The protein below binds the small molecule below.
Small molecule (SMILES): CC(=O)N[C@H]1[C@H]([C@H](O)[C@H](O)CO)O[C@@](O[C@H](CO)[C@@H](O)[C@@H]2O[C@@H](C(=O)O)C[C@H](O)[C@H]2NC(C)=O)(C(=O)O)C[C@@H]1O

Sequence of chain 5.B:
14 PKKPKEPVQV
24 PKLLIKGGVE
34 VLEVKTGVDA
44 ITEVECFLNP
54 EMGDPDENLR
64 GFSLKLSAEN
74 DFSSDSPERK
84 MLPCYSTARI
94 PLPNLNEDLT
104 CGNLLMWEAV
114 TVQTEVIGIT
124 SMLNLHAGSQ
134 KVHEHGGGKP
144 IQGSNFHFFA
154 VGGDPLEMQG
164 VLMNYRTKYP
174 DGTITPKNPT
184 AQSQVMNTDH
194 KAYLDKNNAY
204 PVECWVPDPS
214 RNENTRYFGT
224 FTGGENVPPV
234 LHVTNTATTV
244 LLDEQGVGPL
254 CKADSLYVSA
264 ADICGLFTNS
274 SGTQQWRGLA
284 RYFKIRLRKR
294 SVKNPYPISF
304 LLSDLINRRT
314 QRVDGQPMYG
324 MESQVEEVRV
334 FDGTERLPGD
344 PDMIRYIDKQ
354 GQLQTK

Binding-site contacts:
Ligand atom O9 contacts residue GLN278 of chain 5.C at 3.9 Å.
Ligand atom C11 contacts residue PHE65 of chain 5.C at 3.4 Å (hydrophobic).
Ligand atom O1A contacts residue THR276 of chain 5.C at 2.3 Å (h-bond).
Ligand atom C11 contacts residue GLN278 of chain 5.C at 3.5 Å.
Ligand atom C1 contacts residue THR276 of chain 5.C at 3.2 Å.
Ligand atom C5 contacts residue ASN272 of chain 5.C at 4.1 Å.
Ligand atom O10 contacts residue PHE75 of chain 5.D at 3.8 Å.
Ligand atom O9 contacts residue LEU67 of chain 5.C at 3.4 Å.
Ligand atom C10 contacts residue PHE75 of chain 5.D at 4.1 Å (hydrophobic).
Ligand atom O1B contacts residue LYS68 of chain 5.C at 3.9 Å.
Ligand atom C9 contacts residue LEU67 of chain 5.C at 4.1 Å (hydrophobic).
Ligand atom O1B contacts residue THR276 of chain 5.C at 3.5 Å (h-bond).
Ligand atom C11 contacts residue PHE270 of chain 5.C at 3.8 Å (hydrophobic).
Ligand atom C9 contacts residue LYS68 of chain 5.C at 3.8 Å.
Ligand atom C1 contacts residue ASN272 of chain 5.C at 4.1 Å.
Ligand atom C11 contacts residue SER274 of chain 5.C at 4.1 Å.
Ligand atom O8 contacts residue ASN272 of chain 5.C at 3.4 Å (h-bond).
Ligand atom C11 contacts residue HIS138 of chain 5.B at 3.1 Å.
Ligand atom C10 contacts residue ASN272 of chain 5.C at 3.9 Å.
Ligand atom C6 contacts residue ASN272 of chain 5.C at 3.7 Å.
Ligand atom C9 contacts residue GLN278 of chain 5.C at 3.1 Å.
Ligand atom N5 contacts residue GLN278 of chain 5.C at 3.7 Å.
Ligand atom O9 contacts residue LYS68 of chain 5.C at 2.9 Å (salt-bridge).
Ligand atom C11 contacts residue PHE75 of chain 5.D at 3.3 Å (hydrophobic).
Ligand atom O8 contacts residue LYS68 of chain 5.C at 3.4 Å.
Ligand atom O8 contacts residue THR276 of chain 5.C at 3.6 Å.
Ligand atom O8 contacts residue GLN278 of chain 5.C at 3.4 Å (h-bond).
Ligand atom C11 contacts residue THR276 of chain 5.C at 3.3 Å.
Ligand atom O7 contacts residue LEU62 of chain 5.C at 4.0 Å.
Ligand atom C1 contacts residue LYS68 of chain 5.C at 3.6 Å.
Ligand atom C11 contacts residue ASN272 of chain 5.C at 3.6 Å.
Ligand atom C8 contacts residue GLN278 of chain 5.C at 3.6 Å.
Ligand atom O1A contacts residue ASN272 of chain 5.C at 3.6 Å (h-bond).
Ligand atom N5 contacts residue ASN272 of chain 5.C at 3.2 Å (h-bond).
Ligand atom O1B contacts residue SER274 of chain 5.C at 2.9 Å (h-bond).
Ligand atom O1A contacts residue LYS68 of chain 5.C at 2.8 Å.
Ligand atom C6 contacts residue LYS68 of chain 5.C at 4.2 Å.
Ligand atom C1 contacts residue SER274 of chain 5.C at 4.1 Å.
Ligand atom C7 contacts residue GLN278 of chain 5.C at 3.8 Å.
Ligand atom C10 contacts residue GLN278 of chain 5.C at 4.0 Å.

Sequence of chain 5.C:
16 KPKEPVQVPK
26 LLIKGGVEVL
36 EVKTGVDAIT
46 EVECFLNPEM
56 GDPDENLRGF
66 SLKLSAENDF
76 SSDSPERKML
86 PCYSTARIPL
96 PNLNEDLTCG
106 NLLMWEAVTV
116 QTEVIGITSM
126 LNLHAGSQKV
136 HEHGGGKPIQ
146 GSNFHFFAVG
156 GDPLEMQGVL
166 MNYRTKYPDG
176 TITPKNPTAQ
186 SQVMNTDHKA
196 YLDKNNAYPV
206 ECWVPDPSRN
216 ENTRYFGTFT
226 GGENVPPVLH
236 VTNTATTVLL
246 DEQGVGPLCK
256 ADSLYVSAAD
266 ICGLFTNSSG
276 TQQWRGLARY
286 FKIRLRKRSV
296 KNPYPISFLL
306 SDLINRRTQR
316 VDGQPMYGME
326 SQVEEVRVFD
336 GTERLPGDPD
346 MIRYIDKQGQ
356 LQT

Sequence of chain 5.D:
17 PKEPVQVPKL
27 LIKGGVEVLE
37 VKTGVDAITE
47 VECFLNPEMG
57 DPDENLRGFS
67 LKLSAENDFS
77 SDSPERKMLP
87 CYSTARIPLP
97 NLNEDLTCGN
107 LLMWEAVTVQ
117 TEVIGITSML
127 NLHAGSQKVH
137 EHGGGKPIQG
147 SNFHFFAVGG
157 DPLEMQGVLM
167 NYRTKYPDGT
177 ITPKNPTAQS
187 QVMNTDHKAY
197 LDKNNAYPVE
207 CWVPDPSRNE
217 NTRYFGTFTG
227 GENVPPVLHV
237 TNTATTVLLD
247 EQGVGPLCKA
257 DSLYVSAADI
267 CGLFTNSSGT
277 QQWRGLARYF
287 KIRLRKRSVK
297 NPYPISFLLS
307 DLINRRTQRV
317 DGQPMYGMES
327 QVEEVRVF